Sequence of chain 1.E:
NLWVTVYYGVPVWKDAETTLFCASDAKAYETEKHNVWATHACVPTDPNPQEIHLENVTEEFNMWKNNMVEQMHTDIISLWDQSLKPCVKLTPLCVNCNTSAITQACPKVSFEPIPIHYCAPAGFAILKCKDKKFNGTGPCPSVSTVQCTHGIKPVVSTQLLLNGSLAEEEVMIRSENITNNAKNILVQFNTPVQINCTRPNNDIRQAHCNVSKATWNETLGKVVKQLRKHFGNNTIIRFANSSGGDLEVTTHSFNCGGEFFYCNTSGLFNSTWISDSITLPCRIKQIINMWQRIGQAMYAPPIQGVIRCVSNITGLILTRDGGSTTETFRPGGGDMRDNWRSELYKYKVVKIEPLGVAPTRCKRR

This protein binds this small molecule.
Small molecule (SMILES): CC(=O)N[C@@H]1[C@@H](O)[C@H](O)[C@@H](CO)O[C@H]1O

Binding-site contacts:
Ligand atom C6 contacts residue ARG410 of chain 1.E at 3.1 Å.
Ligand atom C8 contacts residue GLN261 of chain 1.E at 4.2 Å.
Ligand atom C4 contacts residue ASN263 of chain 1.E at 4.2 Å.
Ligand atom O5 contacts residue ASN263 of chain 1.E at 2.4 Å (h-bond).
Ligand atom C3 contacts residue ASN263 of chain 1.E at 3.8 Å.
Ligand atom C1 contacts residue ARG410 of chain 1.E at 3.9 Å.
Ligand atom O6 contacts residue ARG410 of chain 1.E at 2.5 Å (salt-bridge).
Ligand atom C7 contacts residue ASN263 of chain 1.E at 2.9 Å.
Ligand atom O7 contacts residue ASN299 of chain 1.E at 4.3 Å.
Ligand atom C8 contacts residue SER301 of chain 1.E at 4.0 Å.
Ligand atom O5 contacts residue VAL412 of chain 1.E at 4.5 Å.
Ligand atom C8 contacts residue VAL300 of chain 1.E at 4.3 Å (hydrophobic).
Ligand atom C1 contacts residue ASN263 of chain 1.E at 1.4 Å.
Ligand atom N2 contacts residue ASN263 of chain 1.E at 2.8 Å (h-bond).
Ligand atom C2 contacts residue ASN263 of chain 1.E at 2.4 Å.
Ligand atom C5 contacts residue ASN263 of chain 1.E at 3.7 Å.
Ligand atom O5 contacts residue ARG410 of chain 1.E at 2.8 Å (salt-bridge).
Ligand atom C8 contacts residue ASN263 of chain 1.E at 4.2 Å.
Ligand atom O7 contacts residue ASN263 of chain 1.E at 2.6 Å (h-bond).
Ligand atom C5 contacts residue ARG410 of chain 1.E at 3.5 Å.